A small-molecule ligand and the protein it binds are described below.
Small molecule (SMILES): CC(=O)N[C@@H]1[C@@H](O)[C@H](O)[C@@H](CO)O[C@H]1O

Sequence of chain 1.B:
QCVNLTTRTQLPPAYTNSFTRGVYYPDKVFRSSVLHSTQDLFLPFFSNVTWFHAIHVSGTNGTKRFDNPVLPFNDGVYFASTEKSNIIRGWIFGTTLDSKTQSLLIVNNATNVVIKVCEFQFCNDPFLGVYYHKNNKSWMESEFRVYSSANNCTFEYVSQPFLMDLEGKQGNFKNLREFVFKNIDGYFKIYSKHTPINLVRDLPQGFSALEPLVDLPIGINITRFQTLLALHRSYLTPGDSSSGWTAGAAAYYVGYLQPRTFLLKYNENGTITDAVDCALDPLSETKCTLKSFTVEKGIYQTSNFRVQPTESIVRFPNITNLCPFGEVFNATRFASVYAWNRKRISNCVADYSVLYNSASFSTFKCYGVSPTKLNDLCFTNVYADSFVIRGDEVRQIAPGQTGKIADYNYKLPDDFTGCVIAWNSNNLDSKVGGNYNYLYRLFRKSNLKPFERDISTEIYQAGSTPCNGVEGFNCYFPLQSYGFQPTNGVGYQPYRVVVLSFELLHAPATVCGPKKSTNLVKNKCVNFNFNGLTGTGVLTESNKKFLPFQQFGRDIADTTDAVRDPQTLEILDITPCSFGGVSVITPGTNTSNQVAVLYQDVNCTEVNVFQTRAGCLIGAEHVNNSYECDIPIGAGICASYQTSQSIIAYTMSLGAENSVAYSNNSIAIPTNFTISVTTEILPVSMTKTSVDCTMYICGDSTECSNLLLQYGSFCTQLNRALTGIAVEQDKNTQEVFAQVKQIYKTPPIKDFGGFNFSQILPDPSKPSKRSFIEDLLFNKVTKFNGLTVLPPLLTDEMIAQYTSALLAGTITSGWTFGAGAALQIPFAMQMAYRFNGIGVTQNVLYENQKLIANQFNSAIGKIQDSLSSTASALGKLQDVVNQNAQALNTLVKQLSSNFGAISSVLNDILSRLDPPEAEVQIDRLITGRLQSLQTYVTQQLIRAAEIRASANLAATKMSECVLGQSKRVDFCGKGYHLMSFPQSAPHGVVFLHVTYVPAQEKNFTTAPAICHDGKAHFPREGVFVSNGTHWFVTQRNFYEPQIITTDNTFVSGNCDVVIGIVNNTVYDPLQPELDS

Binding-site contacts:
Ligand atom C2 contacts residue GLN1071 of chain 1.B at 4.2 Å.
Ligand atom C3 contacts residue ASN717 of chain 1.B at 3.8 Å.
Ligand atom O7 contacts residue ASN717 of chain 1.B at 3.9 Å.
Ligand atom C5 contacts residue ASN717 of chain 1.B at 3.7 Å.
Ligand atom C1 contacts residue ASN717 of chain 1.B at 1.4 Å.
Ligand atom C6 contacts residue GLN926 of chain 1.B at 4.1 Å.
Ligand atom C1 contacts residue GLN1071 of chain 1.B at 3.9 Å.
Ligand atom N2 contacts residue ASN717 of chain 1.B at 2.9 Å (h-bond).
Ligand atom C2 contacts residue LEU922 of chain 1.B at 4.4 Å (hydrophobic).
Ligand atom O4 contacts residue LEU922 of chain 1.B at 3.5 Å.
Ligand atom O6 contacts residue GLN926 of chain 1.B at 4.1 Å.
Ligand atom C3 contacts residue LEU922 of chain 1.B at 3.9 Å (hydrophobic).
Ligand atom C5 contacts residue LEU922 of chain 1.B at 4.0 Å (hydrophobic).
Ligand atom C7 contacts residue ASN717 of chain 1.B at 3.6 Å.
Ligand atom O7 contacts residue GLN1071 of chain 1.B at 4.0 Å.
Ligand atom C4 contacts residue LEU922 of chain 1.B at 4.2 Å (hydrophobic).
Ligand atom O5 contacts residue GLN1071 of chain 1.B at 3.7 Å.
Ligand atom C5 contacts residue GLN926 of chain 1.B at 4.1 Å.
Ligand atom O5 contacts residue ASN717 of chain 1.B at 2.4 Å (h-bond).
Ligand atom C7 contacts residue GLN1071 of chain 1.B at 4.5 Å.
Ligand atom C1 contacts residue LEU922 of chain 1.B at 4.1 Å (hydrophobic).
Ligand atom O5 contacts residue GLN926 of chain 1.B at 4.5 Å.
Ligand atom C2 contacts residue ASN717 of chain 1.B at 2.5 Å.
Ligand atom C4 contacts residue ASN717 of chain 1.B at 4.2 Å.